A protein and the small-molecule ligand that binds it are described below.
Small molecule (SMILES): CC(=O)N[C@H]1[C@H](O[C@H]2[C@H](O)[C@@H](NC(C)=O)CO[C@@H]2CO)O[C@H](CO)[C@@H](O[C@@H]2O[C@H](CO)[C@@H](O)[C@H](O[C@H]3O[C@H](CO)[C@@H](O)[C@H](O)[C@@H]3O)[C@@H]2O)[C@@H]1O

Binding-site contacts:
Ligand atom C3 contacts residue ASN595 of chain 1.A at 3.8 Å.
Ligand atom C2 contacts residue SER591 of chain 1.A at 3.8 Å.
Ligand atom O5 contacts residue HIS69 of chain 2.A at 3.6 Å.
Ligand atom N2 contacts residue SER591 of chain 1.A at 3.0 Å (h-bond).
Ligand atom C1 contacts residue SER591 of chain 1.A at 3.9 Å.
Ligand atom O2 contacts residue GLU233 of chain 2.A at 2.2 Å (salt-bridge).
Ligand atom O4 contacts residue GLU233 of chain 2.A at 3.4 Å (salt-bridge).
Ligand atom C8 contacts residue GLN697 of chain 1.A at 4.1 Å.
Ligand atom O2 contacts residue ARG311 of chain 2.A at 3.5 Å (salt-bridge).
Ligand atom C7 contacts residue ASN595 of chain 1.A at 3.8 Å.
Ligand atom C7 contacts residue SER591 of chain 1.A at 3.9 Å.
Ligand atom O4 contacts residue ARG311 of chain 2.A at 4.1 Å.
Ligand atom C2 contacts residue GLN697 of chain 1.A at 3.8 Å.
Ligand atom N2 contacts residue ASN595 of chain 1.A at 3.0 Å (h-bond).
Ligand atom C3 contacts residue ARG311 of chain 2.A at 3.8 Å.
Ligand atom C2 contacts residue ASN595 of chain 1.A at 2.5 Å.
Ligand atom O2 contacts residue HIS69 of chain 2.A at 3.4 Å (h-bond).
Ligand atom O7 contacts residue GLN697 of chain 1.A at 3.3 Å (h-bond).
Ligand atom C3 contacts residue GLU233 of chain 2.A at 3.7 Å.
Ligand atom C8 contacts residue TYR234 of chain 2.A at 3.8 Å (hydrophobic).
Ligand atom C4 contacts residue ARG311 of chain 2.A at 3.8 Å.
Ligand atom C2 contacts residue ARG311 of chain 2.A at 3.9 Å.
Ligand atom C1 contacts residue GLN697 of chain 1.A at 3.8 Å.
Ligand atom C8 contacts residue SER591 of chain 1.A at 3.8 Å.
Ligand atom C8 contacts residue ALA592 of chain 1.A at 3.8 Å (hydrophobic).
Ligand atom C1 contacts residue GLU233 of chain 2.A at 4.0 Å.
Ligand atom N2 contacts residue GLN697 of chain 1.A at 3.6 Å (h-bond).
Ligand atom C1 contacts residue ASN595 of chain 1.A at 1.4 Å.
Ligand atom C3 contacts residue ARG311 of chain 2.A at 4.0 Å.
Ligand atom C7 contacts residue GLN697 of chain 1.A at 3.4 Å.
Ligand atom O3 contacts residue ARG311 of chain 2.A at 4.0 Å.
Ligand atom O4 contacts residue GLU233 of chain 2.A at 3.5 Å (salt-bridge).
Ligand atom C5 contacts residue GLU233 of chain 2.A at 3.8 Å.
Ligand atom O6 contacts residue GLU233 of chain 2.A at 3.5 Å.
Ligand atom C4 contacts residue GLU233 of chain 2.A at 3.8 Å.
Ligand atom O3 contacts residue ARG311 of chain 2.A at 3.2 Å (salt-bridge).
Ligand atom C8 contacts residue SER588 of chain 1.A at 3.6 Å.
Ligand atom O5 contacts residue ASN595 of chain 1.A at 2.3 Å (h-bond).
Ligand atom C2 contacts residue GLU233 of chain 2.A at 3.3 Å.
Ligand atom C5 contacts residue ASN595 of chain 1.A at 3.7 Å.

Sequence of chain 2.A:
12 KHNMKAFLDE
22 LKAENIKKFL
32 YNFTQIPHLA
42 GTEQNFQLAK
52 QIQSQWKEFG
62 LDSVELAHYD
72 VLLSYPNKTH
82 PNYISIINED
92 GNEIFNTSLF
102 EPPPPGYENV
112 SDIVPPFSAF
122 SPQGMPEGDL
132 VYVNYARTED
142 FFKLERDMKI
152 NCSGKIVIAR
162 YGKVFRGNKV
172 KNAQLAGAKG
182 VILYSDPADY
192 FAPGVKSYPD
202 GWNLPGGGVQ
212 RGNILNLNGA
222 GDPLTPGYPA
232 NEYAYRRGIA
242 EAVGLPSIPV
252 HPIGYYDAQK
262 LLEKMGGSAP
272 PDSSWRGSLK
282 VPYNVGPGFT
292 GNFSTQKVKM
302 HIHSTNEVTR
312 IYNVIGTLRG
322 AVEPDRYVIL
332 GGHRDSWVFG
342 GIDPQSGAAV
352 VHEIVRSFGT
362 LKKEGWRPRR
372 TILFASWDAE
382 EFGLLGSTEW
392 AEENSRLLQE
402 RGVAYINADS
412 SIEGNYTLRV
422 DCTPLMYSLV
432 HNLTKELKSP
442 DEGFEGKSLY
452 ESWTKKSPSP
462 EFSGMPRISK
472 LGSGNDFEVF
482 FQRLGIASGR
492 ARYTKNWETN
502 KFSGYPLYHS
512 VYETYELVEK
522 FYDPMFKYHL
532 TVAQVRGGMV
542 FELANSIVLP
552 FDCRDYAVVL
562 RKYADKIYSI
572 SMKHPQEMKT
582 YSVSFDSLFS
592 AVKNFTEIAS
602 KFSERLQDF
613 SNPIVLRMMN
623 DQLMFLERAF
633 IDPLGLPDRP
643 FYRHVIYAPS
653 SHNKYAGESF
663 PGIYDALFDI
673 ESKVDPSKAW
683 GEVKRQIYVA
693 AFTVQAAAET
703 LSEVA

Sequence of chain 1.A:
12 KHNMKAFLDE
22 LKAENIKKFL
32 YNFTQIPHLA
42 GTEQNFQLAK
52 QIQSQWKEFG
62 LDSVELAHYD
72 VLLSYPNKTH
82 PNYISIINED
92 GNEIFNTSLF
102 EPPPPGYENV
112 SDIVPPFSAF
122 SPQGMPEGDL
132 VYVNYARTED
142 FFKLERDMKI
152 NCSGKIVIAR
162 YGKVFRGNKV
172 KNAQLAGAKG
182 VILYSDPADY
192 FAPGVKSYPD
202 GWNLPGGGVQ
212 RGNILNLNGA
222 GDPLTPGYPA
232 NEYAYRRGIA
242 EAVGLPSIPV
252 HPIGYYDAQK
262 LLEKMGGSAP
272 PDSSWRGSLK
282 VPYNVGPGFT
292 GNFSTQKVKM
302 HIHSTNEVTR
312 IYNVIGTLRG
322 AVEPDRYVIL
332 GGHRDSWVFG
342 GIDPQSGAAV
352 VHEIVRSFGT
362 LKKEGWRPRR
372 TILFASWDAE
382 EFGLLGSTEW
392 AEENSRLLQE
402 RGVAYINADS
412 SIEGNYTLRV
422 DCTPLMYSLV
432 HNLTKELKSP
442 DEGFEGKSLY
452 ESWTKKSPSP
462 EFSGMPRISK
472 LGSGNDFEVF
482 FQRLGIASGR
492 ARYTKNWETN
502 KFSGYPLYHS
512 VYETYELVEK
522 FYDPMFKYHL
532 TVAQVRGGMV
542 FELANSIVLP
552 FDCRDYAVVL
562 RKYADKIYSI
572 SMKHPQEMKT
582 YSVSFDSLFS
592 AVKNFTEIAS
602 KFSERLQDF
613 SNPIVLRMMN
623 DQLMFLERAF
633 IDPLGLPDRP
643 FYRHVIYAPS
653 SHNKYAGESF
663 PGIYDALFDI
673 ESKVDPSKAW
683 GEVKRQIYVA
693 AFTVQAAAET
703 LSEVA